The small molecule below binds the protein below.
Small molecule (SMILES): CN1CCC[C@@H]1CCO[C@H](c1cc2nccc(C(=O)O)c2[nH]1)c1ccccc1Cl

Binding-site contacts:
Ligand atom C10 contacts residue TYR214 of chain 1.A at 3.6 Å (hydrophobic).
Ligand atom C28 contacts residue PHE222 of chain 1.A at 3.7 Å (hydrophobic).
Ligand atom C21 contacts residue HIS225 of chain 1.A at 3.4 Å.
Ligand atom N29 contacts residue HIS313 of chain 1.A at 3.5 Å (h-bond).
Ligand atom C24 contacts residue TYR151 of chain 1.A at 3.3 Å (hydrophobic).
Ligand atom C05 contacts residue CYS223 of chain 1.A at 3.6 Å (hydrophobic).
Ligand atom O26 contacts residue LYS243 of chain 1.A at 2.8 Å (salt-bridge).
Ligand atom C20 contacts residue MN1 of chain 1.C at 3.6 Å.
Ligand atom C24 contacts residue PHE222 of chain 1.A at 3.3 Å (hydrophobic).
Ligand atom C03 contacts residue PHE222 of chain 1.A at 3.7 Å (hydrophobic).
Ligand atom CL1 contacts residue ALA153 of chain 1.A at 3.5 Å.
Ligand atom N29 contacts residue HIS225 of chain 1.A at 3.2 Å (h-bond).
Ligand atom C18 contacts residue TYR214 of chain 1.A at 3.6 Å (hydrophobic).
Ligand atom O26 contacts residue TYR151 of chain 1.A at 3.3 Å (h-bond).
Ligand atom C27 contacts residue TRP245 of chain 1.A at 3.6 Å (hydrophobic).
Ligand atom O25 contacts residue TYR151 of chain 1.A at 2.5 Å (h-bond).
Ligand atom C02 contacts residue PHE222 of chain 1.A at 3.8 Å (hydrophobic).
Ligand atom O25 contacts residue TYR214 of chain 1.A at 3.5 Å.
Ligand atom C10 contacts residue ASP154 of chain 1.A at 3.4 Å.
Ligand atom C17 contacts residue HIS225 of chain 1.A at 3.5 Å.
Ligand atom C28 contacts residue TRP245 of chain 1.A at 3.6 Å (hydrophobic).
Ligand atom C16 contacts residue HIS225 of chain 1.A at 3.6 Å.
Ligand atom C04 contacts residue EDO1 of chain 1.F at 3.1 Å.
Ligand atom C03 contacts residue EDO1 of chain 1.F at 3.1 Å.
Ligand atom C04 contacts residue CYS223 of chain 1.A at 3.5 Å (hydrophobic).
Ligand atom C23 contacts residue PHE222 of chain 1.A at 3.5 Å (hydrophobic).
Ligand atom C24 contacts residue LYS243 of chain 1.A at 3.8 Å.
Ligand atom C22 contacts residue PHE222 of chain 1.A at 3.7 Å (hydrophobic).
Ligand atom O25 contacts residue PHE222 of chain 1.A at 3.2 Å.
Ligand atom N19 contacts residue TYR214 of chain 1.A at 3.5 Å.
Ligand atom C16 contacts residue ILE226 of chain 1.A at 3.6 Å (hydrophobic).
Ligand atom C03 contacts residue SER221 of chain 1.A at 3.6 Å.
Ligand atom N29 contacts residue MN1 of chain 1.C at 2.3 Å.
Ligand atom C21 contacts residue MN1 of chain 1.C at 3.2 Å.
Ligand atom C27 contacts residue PHE222 of chain 1.A at 3.5 Å (hydrophobic).
Ligand atom C04 contacts residue PHE222 of chain 1.A at 3.8 Å (hydrophobic).
Ligand atom O26 contacts residue PHE222 of chain 1.A at 3.6 Å.
Ligand atom C20 contacts residue HIS225 of chain 1.A at 3.3 Å.
Ligand atom C28 contacts residue MN1 of chain 1.C at 3.1 Å.
Ligand atom N19 contacts residue PHE222 of chain 1.A at 3.6 Å.

Sequence of chain 1.A:
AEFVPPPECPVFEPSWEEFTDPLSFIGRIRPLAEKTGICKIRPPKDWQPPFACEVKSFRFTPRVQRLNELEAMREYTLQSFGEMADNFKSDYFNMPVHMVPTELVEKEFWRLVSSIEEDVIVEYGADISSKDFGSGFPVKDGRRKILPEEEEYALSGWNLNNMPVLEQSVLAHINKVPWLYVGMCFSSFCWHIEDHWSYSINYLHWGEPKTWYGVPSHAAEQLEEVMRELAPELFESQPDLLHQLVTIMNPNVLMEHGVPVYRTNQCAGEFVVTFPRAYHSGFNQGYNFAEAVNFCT